The protein below binds the small molecule below.
Small molecule (SMILES): CC(C)C[C@H](NC(=O)[C@H](Cc1ccccc1)NC(=O)c1cnccn1)B(O)O

Binding-site contacts:
Ligand atom C3 contacts residue THR22 of chain 1.BA at 3.2 Å.
Ligand atom C18 contacts residue GLY47 of chain 1.BA at 3.5 Å.
Ligand atom C25 contacts residue THR20 of chain 1.BA at 3.7 Å.
Ligand atom N1 contacts residue SER118 of chain 1.V at 3.8 Å.
Ligand atom C2 contacts residue THR21 of chain 1.BA at 3.8 Å.
Ligand atom O27 contacts residue THR1 of chain 1.BA at 2.2 Å (h-bond).
Ligand atom C13 contacts residue GLY47 of chain 1.BA at 3.6 Å.
Ligand atom O27 contacts residue SER46 of chain 1.BA at 3.3 Å.
Ligand atom O27 contacts residue GLY47 of chain 1.BA at 2.9 Å (h-bond).
Ligand atom C21 contacts residue ARG19 of chain 1.BA at 3.8 Å.
Ligand atom C22 contacts residue LYS33 of chain 1.BA at 3.5 Å.
Ligand atom C3 contacts residue THR21 of chain 1.BA at 3.1 Å.
Ligand atom C24 contacts residue GLY47 of chain 1.BA at 3.3 Å.
Ligand atom C24 contacts residue ARG45 of chain 1.BA at 3.6 Å.
Ligand atom O19 contacts residue THR21 of chain 1.BA at 3.0 Å (h-bond).
Ligand atom C22 contacts residue THR20 of chain 1.BA at 3.7 Å.
Ligand atom C6 contacts residue HIS114 of chain 1.V at 3.8 Å.
Ligand atom C17 contacts residue THR21 of chain 1.BA at 3.9 Å.
Ligand atom C22 contacts residue ARG19 of chain 1.BA at 3.7 Å.
Ligand atom C5 contacts residue HIS114 of chain 1.V at 3.2 Å.
Ligand atom N20 contacts residue THR1 of chain 1.BA at 3.6 Å.
Ligand atom N9 contacts residue THR21 of chain 1.BA at 2.8 Å (h-bond).
Ligand atom C11 contacts residue THR21 of chain 1.BA at 3.7 Å.
Ligand atom C7 contacts residue THR21 of chain 1.BA at 3.7 Å.
Ligand atom B26 contacts residue LYS33 of chain 1.BA at 3.8 Å.
Ligand atom C6 contacts residue SER118 of chain 1.V at 3.3 Å.
Ligand atom C10 contacts residue GLY47 of chain 1.BA at 3.4 Å.
Ligand atom O8 contacts residue ALA49 of chain 1.BA at 3.0 Å (h-bond).
Ligand atom C24 contacts residue SER46 of chain 1.BA at 3.3 Å.
Ligand atom C22 contacts residue THR1 of chain 1.BA at 3.0 Å.
Ligand atom C21 contacts residue THR1 of chain 1.BA at 2.4 Å.
Ligand atom C10 contacts residue THR21 of chain 1.BA at 3.7 Å.
Ligand atom C23 contacts residue GLY47 of chain 1.BA at 3.6 Å.
Ligand atom N20 contacts residue GLY47 of chain 1.BA at 3.0 Å (h-bond).
Ligand atom O19 contacts residue THR20 of chain 1.BA at 3.1 Å.
Ligand atom B26 contacts residue THR1 of chain 1.BA at 1.4 Å.
Ligand atom C16 contacts residue SER168 of chain 1.BA at 3.9 Å.
Ligand atom N4 contacts residue THR22 of chain 1.BA at 2.8 Å (h-bond).
Ligand atom N1 contacts residue ALA49 of chain 1.BA at 3.9 Å.
Ligand atom O28 contacts residue THR1 of chain 1.BA at 2.2 Å (h-bond).

Sequence of chain 1.V:
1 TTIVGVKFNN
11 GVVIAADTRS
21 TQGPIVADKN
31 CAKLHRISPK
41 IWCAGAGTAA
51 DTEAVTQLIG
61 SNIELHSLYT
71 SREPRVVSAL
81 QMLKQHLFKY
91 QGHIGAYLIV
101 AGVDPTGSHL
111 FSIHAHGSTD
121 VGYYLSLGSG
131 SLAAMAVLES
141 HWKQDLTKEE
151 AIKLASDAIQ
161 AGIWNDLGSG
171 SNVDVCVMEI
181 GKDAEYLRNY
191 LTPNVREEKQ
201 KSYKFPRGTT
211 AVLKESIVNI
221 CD

Sequence of chain 1.BA:
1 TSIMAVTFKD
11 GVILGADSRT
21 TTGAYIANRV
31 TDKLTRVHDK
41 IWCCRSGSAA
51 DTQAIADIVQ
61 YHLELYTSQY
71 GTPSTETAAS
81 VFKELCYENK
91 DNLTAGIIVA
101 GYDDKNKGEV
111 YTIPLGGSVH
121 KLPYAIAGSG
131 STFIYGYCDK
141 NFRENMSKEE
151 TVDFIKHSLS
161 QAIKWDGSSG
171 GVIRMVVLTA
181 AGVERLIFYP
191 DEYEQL